A small-molecule ligand and the protein it binds are described below.
Small molecule (SMILES): N#Cc1ccccc1-c1cc(-c2cc(Cl)cc(Cl)c2)c(=O)n(-c2cccnc2)c1

Binding-site contacts:
Ligand atom C17 contacts residue CYS145 of chain 2.A at 3.8 Å (hydrophobic).
Ligand atom N2 contacts residue GLU166 of chain 2.A at 3.7 Å.
Ligand atom O1 contacts residue HIS164 of chain 2.A at 3.9 Å.
Ligand atom C16 contacts residue GLU166 of chain 2.A at 3.6 Å.
Ligand atom C1 contacts residue MET49 of chain 2.A at 3.5 Å (hydrophobic).
Ligand atom C20 contacts residue THR25 of chain 2.A at 3.5 Å.
Ligand atom C3 contacts residue ARG188 of chain 2.A at 3.8 Å.
Ligand atom N2 contacts residue PHE140 of chain 2.A at 3.9 Å.
Ligand atom O1 contacts residue MET165 of chain 2.A at 3.2 Å.
Ligand atom N3 contacts residue CYS145 of chain 2.A at 3.1 Å (h-bond).
Ligand atom C10 contacts residue CYS145 of chain 2.A at 3.9 Å (hydrophobic).
Ligand atom C16 contacts residue PHE140 of chain 2.A at 3.3 Å (hydrophobic).
Ligand atom C9 contacts residue CYS145 of chain 2.A at 3.5 Å (hydrophobic).
Ligand atom C3 contacts residue MET165 of chain 2.A at 3.4 Å (hydrophobic).
Ligand atom C23 contacts residue GLY143 of chain 2.A at 3.5 Å.
Ligand atom N2 contacts residue SER144 of chain 2.A at 3.6 Å.
Ligand atom C14 contacts residue ASN142 of chain 2.A at 3.4 Å.
Ligand atom C1 contacts residue MET165 of chain 2.A at 3.8 Å (hydrophobic).
Ligand atom CL2 contacts residue GLN189 of chain 2.A at 3.5 Å.
Ligand atom C17 contacts residue HIS163 of chain 2.A at 3.3 Å.
Ligand atom C15 contacts residue ASN142 of chain 2.A at 3.6 Å.
Ligand atom CL1 contacts residue ASP187 of chain 2.A at 3.4 Å.
Ligand atom C2 contacts residue MET49 of chain 2.A at 3.7 Å (hydrophobic).
Ligand atom CL1 contacts residue HIS41 of chain 2.A at 3.7 Å.
Ligand atom N3 contacts residue GLY143 of chain 2.A at 3.1 Å.
Ligand atom C19 contacts residue THR25 of chain 2.A at 3.8 Å.
Ligand atom C7 contacts residue MET165 of chain 2.A at 3.7 Å (hydrophobic).
Ligand atom C2 contacts residue HIS41 of chain 2.A at 3.9 Å.
Ligand atom N1 contacts residue CYS145 of chain 2.A at 3.6 Å (h-bond).
Ligand atom CL1 contacts residue MET49 of chain 2.A at 3.3 Å.
Ligand atom C16 contacts residue LEU141 of chain 2.A at 3.7 Å (hydrophobic).
Ligand atom N3 contacts residue SER144 of chain 2.A at 3.4 Å (h-bond).
Ligand atom CL1 contacts residue ARG188 of chain 2.A at 3.7 Å.
Ligand atom N2 contacts residue HIS163 of chain 2.A at 2.9 Å (h-bond).
Ligand atom C19 contacts residue THR26 of chain 2.A at 3.6 Å.
Ligand atom C15 contacts residue LEU141 of chain 2.A at 3.6 Å (hydrophobic).
Ligand atom C23 contacts residue CYS145 of chain 2.A at 3.6 Å (hydrophobic).
Ligand atom C11 contacts residue HIS41 of chain 2.A at 3.9 Å.
Ligand atom C17 contacts residue GLU166 of chain 2.A at 3.7 Å.
Ligand atom O1 contacts residue GLU166 of chain 2.A at 2.8 Å (salt-bridge).

Sequence of chain 2.A:
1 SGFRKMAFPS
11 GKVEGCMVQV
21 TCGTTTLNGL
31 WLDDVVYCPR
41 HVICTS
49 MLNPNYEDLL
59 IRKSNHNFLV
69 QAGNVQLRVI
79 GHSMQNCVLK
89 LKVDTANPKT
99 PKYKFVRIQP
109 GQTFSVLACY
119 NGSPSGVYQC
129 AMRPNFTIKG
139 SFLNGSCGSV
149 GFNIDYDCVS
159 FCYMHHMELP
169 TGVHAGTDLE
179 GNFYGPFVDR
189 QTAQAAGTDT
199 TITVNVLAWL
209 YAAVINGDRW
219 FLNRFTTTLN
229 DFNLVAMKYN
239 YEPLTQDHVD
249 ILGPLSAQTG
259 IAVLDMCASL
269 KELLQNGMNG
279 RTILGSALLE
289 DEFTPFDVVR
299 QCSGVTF